This protein binds this small molecule.
Small molecule (SMILES): Nc1ccn([C@@H]2O[C@H](CO[P](=O)(O)O[C@H]3[C@@H](O)[C@H](n4ccc(N)nc4=O)O[C@@H]3CO[P](=O)(O)O[C@H]3[C@@H](O)[C@H](n4cnc5c(N)ncnc54)O[C@@H]3CO[P](=O)(O)O[C@H]3[C@@H](O)[C@H](n4ccc(N)nc4=O)O[C@@H]3CO[P](=O)(O)O[C@H]3[C@@H](O)[C@H](n4ccc(=O)[nH]c4=O)O[C@@H]3CO[P](=O)(O)O[C@H]3[C@@H](O)[C@H](n4cnc5c(N)ncnc54)O[C@@H]3CO[P](=O)(O)O[C@H]3[C@@H](O)[C@H](n4cnc5c(=O)nc(N)[nH]c54)O[C@@H]3CO[P](=O)(O)O[C@H]3[C@@H](O)[C@H](n4cnc5c(=O)nc(N)[nH]c54)O[C@@H]3CO)[C@@H](O)[C@H]2O)c(=O)n1

Sequence of chain 3.E:
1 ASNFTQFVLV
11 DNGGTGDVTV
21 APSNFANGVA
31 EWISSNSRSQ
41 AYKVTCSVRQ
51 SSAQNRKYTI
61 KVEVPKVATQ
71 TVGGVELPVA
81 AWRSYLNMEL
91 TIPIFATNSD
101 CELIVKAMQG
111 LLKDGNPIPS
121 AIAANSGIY

Binding-site contacts:
Ligand atom C4' contacts residue TYR85 of chain 3.E at 3.2 Å (hydrophobic).
Ligand atom O3' contacts residue TYR85 of chain 3.E at 3.8 Å.
Ligand atom C1' contacts residue LYS61 of chain 3.E at 3.7 Å.
Ligand atom OP2 contacts residue LYS43 of chain 3.E at 2.7 Å (salt-bridge).
Ligand atom N3 contacts residue TYR85 of chain 3.E at 3.5 Å.
Ligand atom C3' contacts residue GLU63 of chain 3.E at 3.7 Å.
Ligand atom C5 contacts residue TYR85 of chain 3.E at 3.7 Å (hydrophobic).
Ligand atom O2' contacts residue GLU63 of chain 3.E at 3.2 Å (salt-bridge).
Ligand atom O2' contacts residue TYR85 of chain 3.E at 3.4 Å.
Ligand atom C2' contacts residue GLU63 of chain 3.E at 3.5 Å.
Ligand atom O5' contacts residue TYR85 of chain 3.E at 3.8 Å.
Ligand atom C4 contacts residue TYR85 of chain 3.E at 3.5 Å (hydrophobic).
Ligand atom C6 contacts residue TYR85 of chain 3.E at 3.6 Å (hydrophobic).
Ligand atom N6 contacts residue THR59 of chain 3.E at 2.8 Å (h-bond).
Ligand atom C5' contacts residue LYS61 of chain 3.E at 3.7 Å.
Ligand atom C5 contacts residue THR45 of chain 3.E at 3.2 Å.
Ligand atom C2' contacts residue TYR85 of chain 3.E at 3.4 Å (hydrophobic).
Ligand atom O4' contacts residue LYS61 of chain 3.E at 2.8 Å (salt-bridge).
Ligand atom C5 contacts residue LYS61 of chain 3.E at 3.8 Å.
Ligand atom N7 contacts residue THR45 of chain 3.E at 2.6 Å (h-bond).
Ligand atom C6 contacts residue THR45 of chain 3.E at 3.3 Å.
Ligand atom C2 contacts residue TYR85 of chain 3.E at 3.6 Å (hydrophobic).
Ligand atom O2 contacts residue ASN87 of chain 3.E at 3.3 Å (h-bond).
Ligand atom OP2 contacts residue TYR85 of chain 3.E at 2.7 Å (h-bond).
Ligand atom N7 contacts residue LYS61 of chain 3.E at 3.3 Å.
Ligand atom C3' contacts residue TYR85 of chain 3.E at 3.4 Å (hydrophobic).
Ligand atom C6 contacts residue THR59 of chain 3.E at 3.6 Å.
Ligand atom N9 contacts residue LYS61 of chain 3.E at 3.3 Å (salt-bridge).
Ligand atom C4 contacts residue LYS61 of chain 3.E at 3.7 Å.
Ligand atom C8 contacts residue LYS61 of chain 3.E at 3.4 Å.
Ligand atom C2 contacts residue SER47 of chain 3.E at 3.2 Å.
Ligand atom N6 contacts residue THR45 of chain 3.E at 2.7 Å (h-bond).
Ligand atom N1 contacts residue THR59 of chain 3.E at 3.6 Å.
Ligand atom P contacts residue TYR85 of chain 3.E at 3.6 Å.
Ligand atom N1 contacts residue TYR85 of chain 3.E at 3.5 Å.
Ligand atom N6 contacts residue CYS46 of chain 3.E at 3.3 Å (h-bond).
Ligand atom C5' contacts residue TYR85 of chain 3.E at 2.9 Å (hydrophobic).
Ligand atom N4 contacts residue TYR85 of chain 3.E at 3.8 Å.
Ligand atom C8 contacts residue THR45 of chain 3.E at 3.8 Å.
Ligand atom N1 contacts residue SER47 of chain 3.E at 2.9 Å (h-bond).